Sequence of chain 1.A:
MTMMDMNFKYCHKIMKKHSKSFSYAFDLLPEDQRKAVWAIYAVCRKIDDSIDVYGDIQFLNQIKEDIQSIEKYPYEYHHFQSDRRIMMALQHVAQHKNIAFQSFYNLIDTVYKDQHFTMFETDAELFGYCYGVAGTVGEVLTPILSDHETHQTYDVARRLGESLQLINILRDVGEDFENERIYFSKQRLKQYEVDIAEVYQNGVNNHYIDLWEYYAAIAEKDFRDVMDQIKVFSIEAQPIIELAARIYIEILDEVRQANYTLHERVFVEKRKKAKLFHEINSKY

Binding-site contacts:
Ligand atom CAG contacts residue GLY138 of chain 1.A at 3.7 Å.
Ligand atom CAE contacts residue LEU160 of chain 1.A at 4.1 Å (hydrophobic).
Ligand atom CAC contacts residue GLY138 of chain 1.A at 3.7 Å.
Ligand atom CAS contacts residue LEU164 of chain 1.A at 3.8 Å (hydrophobic).
Ligand atom NAA contacts residue ASN168 of chain 1.A at 3.5 Å (h-bond).
Ligand atom CAL contacts residue ALA134 of chain 1.A at 3.6 Å (hydrophobic).
Ligand atom CAE contacts residue GLY138 of chain 1.A at 3.1 Å.
Ligand atom CAC contacts residue ALA157 of chain 1.A at 3.1 Å (hydrophobic).
Ligand atom SAP contacts residue GLN165 of chain 1.A at 3.8 Å.
Ligand atom CAB contacts residue ASN168 of chain 1.A at 2.9 Å.
Ligand atom CAK contacts residue GLY161 of chain 1.A at 3.5 Å.
Ligand atom OAN contacts residue ALA134 of chain 1.A at 4.1 Å.
Ligand atom CAF contacts residue PHE26 of chain 1.A at 3.9 Å (hydrophobic).
Ligand atom NAA contacts residue TYR41 of chain 1.A at 3.5 Å (h-bond).
Ligand atom CAH contacts residue PHE22 of chain 1.A at 3.5 Å (hydrophobic).
Ligand atom SAP contacts residue ASN168 of chain 1.A at 2.6 Å (h-bond).
Ligand atom CAG contacts residue GLY161 of chain 1.A at 3.8 Å.
Ligand atom NAA contacts residue SER19 of chain 1.A at 4.0 Å.
Ligand atom CAI contacts residue GLY161 of chain 1.A at 3.5 Å.
Ligand atom CAI contacts residue ALA134 of chain 1.A at 3.7 Å (hydrophobic).
Ligand atom CAB contacts residue TYR248 of chain 1.A at 3.0 Å (hydrophobic).
Ligand atom OAO contacts residue LEU164 of chain 1.A at 3.8 Å.
Ligand atom CAG contacts residue ALA157 of chain 1.A at 3.7 Å (hydrophobic).
Ligand atom SAP contacts residue TYR248 of chain 1.A at 4.0 Å.
Ligand atom CAF contacts residue LEU160 of chain 1.A at 4.0 Å (hydrophobic).
Ligand atom OAO contacts residue PHE26 of chain 1.A at 4.1 Å.
Ligand atom CAJ contacts residue PHE22 of chain 1.A at 2.5 Å (hydrophobic).
Ligand atom NAA contacts residue TYR248 of chain 1.A at 2.7 Å (h-bond).
Ligand atom CAF contacts residue LEU145 of chain 1.A at 4.0 Å (hydrophobic).
Ligand atom CAF contacts residue LEU141 of chain 1.A at 4.1 Å (hydrophobic).
Ligand atom CAH contacts residue VAL137 of chain 1.A at 3.8 Å (hydrophobic).
Ligand atom CAE contacts residue ALA157 of chain 1.A at 2.7 Å (hydrophobic).
Ligand atom CAE contacts residue GLY161 of chain 1.A at 3.8 Å.
Ligand atom CAQ contacts residue VAL137 of chain 1.A at 3.6 Å (hydrophobic).
Ligand atom OAO contacts residue PHE22 of chain 1.A at 3.2 Å.
Ligand atom CAI contacts residue VAL137 of chain 1.A at 4.1 Å (hydrophobic).
Ligand atom CAS contacts residue PHE22 of chain 1.A at 3.2 Å (hydrophobic).
Ligand atom OAN contacts residue VAL137 of chain 1.A at 3.6 Å.
Ligand atom CAD contacts residue LEU145 of chain 1.A at 3.7 Å (hydrophobic).
Ligand atom CAK contacts residue LEU164 of chain 1.A at 3.8 Å (hydrophobic).

This protein binds this small molecule.
Small molecule (SMILES): N#CSCCOc1ccc(Oc2ccccc2)cc1